Binding-site contacts:
Ligand atom C1 contacts residue HIS328 of chain 1.A at 4.1 Å.
Ligand atom C8 contacts residue ASP274 of chain 1.A at 3.4 Å.
Ligand atom C7 contacts residue ASP332 of chain 1.A at 4.4 Å.
Ligand atom O7 contacts residue ASN277 of chain 1.A at 3.1 Å (h-bond).
Ligand atom C7 contacts residue ASN277 of chain 1.A at 3.2 Å.
Ligand atom O5 contacts residue ASP274 of chain 1.A at 3.7 Å.
Ligand atom C5 contacts residue HIS328 of chain 1.A at 4.4 Å.
Ligand atom C8 contacts residue ARG340 of chain 1.A at 4.0 Å.
Ligand atom C4 contacts residue ASN277 of chain 1.A at 4.1 Å.
Ligand atom O5 contacts residue HIS328 of chain 1.A at 3.3 Å.
Ligand atom C8 contacts residue ASN277 of chain 1.A at 4.1 Å.
Ligand atom C5 contacts residue ASP274 of chain 1.A at 3.8 Å.
Ligand atom O7 contacts residue ASP332 of chain 1.A at 3.5 Å (salt-bridge).
Ligand atom C5 contacts residue ASN277 of chain 1.A at 3.6 Å.
Ligand atom O7 contacts residue ARG340 of chain 1.A at 4.1 Å.
Ligand atom C2 contacts residue ASP332 of chain 1.A at 3.8 Å.
Ligand atom O5 contacts residue ASN277 of chain 1.A at 2.3 Å (h-bond).
Ligand atom O7 contacts residue ASP274 of chain 1.A at 4.4 Å.
Ligand atom C6 contacts residue ASP274 of chain 1.A at 4.1 Å.
Ligand atom C1 contacts residue ASP332 of chain 1.A at 3.6 Å.
Ligand atom C7 contacts residue ASP274 of chain 1.A at 4.4 Å.
Ligand atom C3 contacts residue ASN277 of chain 1.A at 3.7 Å.
Ligand atom C7 contacts residue ARG340 of chain 1.A at 4.4 Å.
Ligand atom O5 contacts residue ASP332 of chain 1.A at 3.5 Å (salt-bridge).
Ligand atom C1 contacts residue ASP274 of chain 1.A at 3.5 Å.
Ligand atom O6 contacts residue HIS328 of chain 1.A at 4.2 Å.
Ligand atom C2 contacts residue ASN277 of chain 1.A at 2.4 Å.
Ligand atom C6 contacts residue HIS328 of chain 1.A at 4.2 Å.
Ligand atom C1 contacts residue ASN277 of chain 1.A at 1.4 Å.
Ligand atom N2 contacts residue ASN277 of chain 1.A at 2.9 Å (h-bond).

Sequence of chain 1.A:
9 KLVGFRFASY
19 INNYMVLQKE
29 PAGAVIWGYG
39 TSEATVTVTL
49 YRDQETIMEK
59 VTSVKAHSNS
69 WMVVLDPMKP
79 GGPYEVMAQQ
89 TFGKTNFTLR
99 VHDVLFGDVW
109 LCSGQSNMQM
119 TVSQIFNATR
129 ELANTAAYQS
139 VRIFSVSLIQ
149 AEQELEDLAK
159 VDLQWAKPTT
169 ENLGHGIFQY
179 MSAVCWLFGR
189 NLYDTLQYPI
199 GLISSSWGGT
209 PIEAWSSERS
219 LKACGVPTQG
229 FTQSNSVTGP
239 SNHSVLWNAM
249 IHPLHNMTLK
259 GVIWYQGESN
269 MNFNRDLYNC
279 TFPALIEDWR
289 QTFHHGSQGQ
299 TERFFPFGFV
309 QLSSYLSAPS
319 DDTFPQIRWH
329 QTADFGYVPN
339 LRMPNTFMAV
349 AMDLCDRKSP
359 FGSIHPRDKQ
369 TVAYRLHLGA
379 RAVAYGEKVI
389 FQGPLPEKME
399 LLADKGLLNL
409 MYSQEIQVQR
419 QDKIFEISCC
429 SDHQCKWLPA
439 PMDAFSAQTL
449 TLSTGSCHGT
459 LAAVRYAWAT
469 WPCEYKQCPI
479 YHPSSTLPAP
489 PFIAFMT

The small molecule below binds the protein below.
Small molecule (SMILES): CC(=O)N[C@H]1[C@H](O[C@H]2[C@H](O)[C@@H](NC(C)=O)CO[C@@H]2CO)O[C@H](CO)[C@@H](O)[C@@H]1O